Sequence of chain 3.A:
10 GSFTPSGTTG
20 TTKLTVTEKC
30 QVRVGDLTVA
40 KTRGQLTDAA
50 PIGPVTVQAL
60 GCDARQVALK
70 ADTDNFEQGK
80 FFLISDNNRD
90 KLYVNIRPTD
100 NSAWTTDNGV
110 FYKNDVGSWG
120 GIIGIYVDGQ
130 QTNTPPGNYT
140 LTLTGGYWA

Binding-site contacts:
Ligand atom CL1 contacts residue ILE51 of chain 3.A at 4.1 Å.
Ligand atom O9A contacts residue ILE121 of chain 3.A at 3.6 Å.
Ligand atom CL2 contacts residue THR98 of chain 3.A at 4.0 Å.
Ligand atom C1 contacts residue TYR125 of chain 3.A at 3.6 Å (hydrophobic).
Ligand atom O2 contacts residue PRO50 of chain 3.A at 4.0 Å.
Ligand atom CL2 contacts residue GLY123 of chain 3.A at 3.7 Å.
Ligand atom O4 contacts residue PRO50 of chain 3.A at 3.2 Å.
Ligand atom C4 contacts residue PRO50 of chain 3.A at 3.8 Å (hydrophobic).
Ligand atom C14 contacts residue ILE51 of chain 3.A at 3.1 Å (hydrophobic).
Ligand atom C14 contacts residue PRO50 of chain 3.A at 3.7 Å (hydrophobic).
Ligand atom O15 contacts residue PRO53 of chain 3.A at 3.3 Å.
Ligand atom O16 contacts residue GLY52 of chain 3.A at 4.1 Å.
Ligand atom O15 contacts residue GLY52 of chain 3.A at 3.5 Å.
Ligand atom O2 contacts residue PRO53 of chain 3.A at 3.5 Å.
Ligand atom O16 contacts residue VAL38 of chain 3.A at 4.0 Å.
Ligand atom N2 contacts residue PRO50 of chain 3.A at 4.1 Å.
Ligand atom C1 contacts residue PRO50 of chain 3.A at 4.1 Å (hydrophobic).
Ligand atom C13 contacts residue ILE51 of chain 3.A at 3.9 Å (hydrophobic).
Ligand atom O2 contacts residue GLY52 of chain 3.A at 3.5 Å.
Ligand atom C13 contacts residue GLY52 of chain 3.A at 4.0 Å.
Ligand atom C15 contacts residue ILE51 of chain 3.A at 3.3 Å (hydrophobic).
Ligand atom C15 contacts residue GLY52 of chain 3.A at 3.6 Å.
Ligand atom C14 contacts residue GLY52 of chain 3.A at 4.0 Å.
Ligand atom CL1 contacts residue TYR125 of chain 3.A at 3.7 Å.
Ligand atom CL1 contacts residue GLY123 of chain 3.A at 3.8 Å.
Ligand atom O15 contacts residue ILE51 of chain 3.A at 4.1 Å.
Ligand atom C13 contacts residue PRO50 of chain 3.A at 3.2 Å (hydrophobic).
Ligand atom CL1 contacts residue PRO53 of chain 3.A at 4.2 Å.
Ligand atom C8 contacts residue PRO53 of chain 3.A at 3.8 Å (hydrophobic).
Ligand atom CL2 contacts residue PRO53 of chain 3.A at 3.6 Å.
Ligand atom O9B contacts residue PRO53 of chain 3.A at 4.1 Å.
Ligand atom C15 contacts residue PRO53 of chain 3.A at 4.2 Å (hydrophobic).
Ligand atom CL1 contacts residue ILE124 of chain 3.A at 3.3 Å.
Ligand atom O16 contacts residue ILE51 of chain 3.A at 3.4 Å (h-bond).
Ligand atom C2 contacts residue PRO50 of chain 3.A at 3.8 Å (hydrophobic).
Ligand atom CL1 contacts residue GLY52 of chain 3.A at 3.2 Å.
Ligand atom CL2 contacts residue TYR125 of chain 3.A at 3.9 Å.
Ligand atom CL1 contacts residue PRO50 of chain 3.A at 3.7 Å.
Ligand atom C12 contacts residue PRO50 of chain 3.A at 3.8 Å (hydrophobic).
Ligand atom CL2 contacts residue ILE121 of chain 3.A at 4.0 Å.

A small-molecule ligand and the protein it binds are described below.
Small molecule (SMILES): O=C(O)CCC(=O)OC[C@@H](NC(=O)C(Cl)Cl)[C@H](O)c1ccc([N+](=O)[O-])cc1